The protein below binds the small molecule below.
Small molecule (SMILES): O=c1[nH]c2cc(C(F)(F)F)c(N3CCOCC3)cc2n(CP(=O)(O)O)c1=O

Binding-site contacts:
Ligand atom FAG contacts residue TYR753 of chain 1.A at 3.4 Å.
Ligand atom CAZ contacts residue TYR753 of chain 1.A at 3.9 Å (hydrophobic).
Ligand atom FAF contacts residue TYR753 of chain 1.A at 3.9 Å.
Ligand atom OAE contacts residue SER675 of chain 1.A at 3.3 Å (h-bond).
Ligand atom CAT contacts residue THR501 of chain 1.A at 3.3 Å.
Ligand atom CAW contacts residue TYR471 of chain 1.A at 3.3 Å (hydrophobic).
Ligand atom CAS contacts residue TYR753 of chain 1.A at 3.8 Å (hydrophobic).
Ligand atom CAV contacts residue TYR471 of chain 1.A at 3.2 Å (hydrophobic).
Ligand atom CAT contacts residue TYR471 of chain 1.A at 3.4 Å (hydrophobic).
Ligand atom PBA contacts residue SER675 of chain 1.A at 3.0 Å.
Ligand atom NAP contacts residue THR501 of chain 1.A at 3.1 Å (h-bond).
Ligand atom FAF contacts residue PRO499 of chain 1.A at 3.2 Å.
Ligand atom CAJ contacts residue PRO499 of chain 1.A at 3.5 Å (hydrophobic).
Ligand atom NAP contacts residue PRO499 of chain 1.A at 3.2 Å (h-bond).
Ligand atom NAY contacts residue TYR471 of chain 1.A at 3.7 Å.
Ligand atom CAT contacts residue ARG506 of chain 1.A at 3.7 Å.
Ligand atom CAJ contacts residue TYR471 of chain 1.A at 3.1 Å (hydrophobic).
Ligand atom OAD contacts residue SER675 of chain 1.A at 2.2 Å (h-bond).
Ligand atom CAV contacts residue THR501 of chain 1.A at 3.8 Å.
Ligand atom OAC contacts residue SER675 of chain 1.A at 2.6 Å (h-bond).
Ligand atom OAB contacts residue ARG506 of chain 1.A at 3.0 Å (salt-bridge).
Ligand atom CAZ contacts residue TYR471 of chain 1.A at 3.6 Å (hydrophobic).
Ligand atom NAP contacts residue TYR471 of chain 1.A at 3.5 Å.
Ligand atom CAR contacts residue TYR471 of chain 1.A at 3.7 Å (hydrophobic).
Ligand atom OAA contacts residue THR501 of chain 1.A at 3.5 Å (h-bond).
Ligand atom CAI contacts residue TYR471 of chain 1.A at 3.9 Å (hydrophobic).
Ligand atom OAA contacts residue ARG506 of chain 1.A at 2.4 Å (salt-bridge).
Ligand atom FAH contacts residue TYR471 of chain 1.A at 3.5 Å.
Ligand atom CAU contacts residue TYR471 of chain 1.A at 3.6 Å (hydrophobic).
Ligand atom CAJ contacts residue TYR753 of chain 1.A at 3.6 Å (hydrophobic).
Ligand atom CAS contacts residue TYR471 of chain 1.A at 3.1 Å (hydrophobic).
Ligand atom FAH contacts residue GLU423 of chain 1.A at 3.9 Å.
Ligand atom CAU contacts residue ARG506 of chain 1.A at 3.9 Å.
Ligand atom FAG contacts residue MET729 of chain 1.A at 3.9 Å.
Ligand atom OAA contacts residue LEU500 of chain 1.A at 3.7 Å.
Ligand atom FAH contacts residue MET729 of chain 1.A at 3.5 Å.
Ligand atom FAF contacts residue TYR471 of chain 1.A at 3.6 Å.
Ligand atom OAA contacts residue TYR471 of chain 1.A at 3.6 Å.
Ligand atom CAV contacts residue PRO499 of chain 1.A at 3.9 Å (hydrophobic).
Ligand atom OAC contacts residue GLY674 of chain 1.A at 3.0 Å.

Sequence of chain 1.A:
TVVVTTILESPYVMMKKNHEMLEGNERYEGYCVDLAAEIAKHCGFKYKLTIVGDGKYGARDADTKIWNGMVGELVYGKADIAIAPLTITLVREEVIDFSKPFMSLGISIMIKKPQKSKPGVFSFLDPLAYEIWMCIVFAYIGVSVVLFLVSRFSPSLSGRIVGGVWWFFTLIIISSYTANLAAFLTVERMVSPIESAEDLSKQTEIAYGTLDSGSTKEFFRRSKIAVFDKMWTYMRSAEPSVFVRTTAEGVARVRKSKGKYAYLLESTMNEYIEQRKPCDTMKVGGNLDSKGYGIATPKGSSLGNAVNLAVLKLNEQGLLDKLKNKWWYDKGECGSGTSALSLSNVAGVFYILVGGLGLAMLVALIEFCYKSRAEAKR